Binding-site contacts:
Ligand atom O6 contacts residue THR248 of chain 3.A at 2.9 Å (h-bond).
Ligand atom C4 contacts residue ASN246 of chain 3.A at 4.2 Å.
Ligand atom C1 contacts residue ASN246 of chain 3.A at 1.4 Å.
Ligand atom C1 contacts residue THR248 of chain 3.A at 3.8 Å.
Ligand atom C3 contacts residue ASN246 of chain 3.A at 3.8 Å.
Ligand atom C6 contacts residue THR248 of chain 3.A at 3.5 Å.
Ligand atom O7 contacts residue ASN246 of chain 3.A at 4.5 Å.
Ligand atom O6 contacts residue ASN246 of chain 3.A at 4.2 Å.
Ligand atom N2 contacts residue ASN246 of chain 3.A at 2.9 Å (h-bond).
Ligand atom O6 contacts residue ASN249 of chain 3.A at 3.7 Å.
Ligand atom O5 contacts residue THR248 of chain 3.A at 3.4 Å (h-bond).
Ligand atom O5 contacts residue ASN249 of chain 3.A at 4.1 Å.
Ligand atom C5 contacts residue ASN246 of chain 3.A at 3.6 Å.
Ligand atom C7 contacts residue ASN246 of chain 3.A at 3.6 Å.
Ligand atom C5 contacts residue THR248 of chain 3.A at 3.4 Å.
Ligand atom O5 contacts residue ASN246 of chain 3.A at 2.4 Å (h-bond).
Ligand atom C2 contacts residue ASN246 of chain 3.A at 2.5 Å.
Ligand atom C8 contacts residue ASN246 of chain 3.A at 3.9 Å.

Sequence of chain 3.A:
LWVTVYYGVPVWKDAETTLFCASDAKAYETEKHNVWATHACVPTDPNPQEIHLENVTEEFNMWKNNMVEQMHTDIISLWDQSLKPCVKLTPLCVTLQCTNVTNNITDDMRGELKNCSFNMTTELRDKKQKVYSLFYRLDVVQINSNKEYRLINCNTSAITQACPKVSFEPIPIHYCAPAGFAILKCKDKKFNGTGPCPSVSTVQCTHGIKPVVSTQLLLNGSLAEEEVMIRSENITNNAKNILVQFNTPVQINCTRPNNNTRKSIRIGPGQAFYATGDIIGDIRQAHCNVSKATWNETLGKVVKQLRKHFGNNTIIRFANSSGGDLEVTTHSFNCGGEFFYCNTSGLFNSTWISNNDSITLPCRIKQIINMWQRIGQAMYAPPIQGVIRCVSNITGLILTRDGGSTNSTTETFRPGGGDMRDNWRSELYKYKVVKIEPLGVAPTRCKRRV

The protein below binds the small molecule below.
Small molecule (SMILES): CC(=O)N[C@@H]1[C@@H](O)[C@H](O)[C@@H](CO)O[C@H]1O